This small molecule binds to this protein.
Small molecule (SMILES): Cc1cn([C@H]2C[C@H](O[P](=O)(O)OC[C@H]3O[C@@H](n4cc(C)c(=O)[nH]c4=O)C[C@@H]3O[P](=O)(O)OC[C@H]3O[C@@H](n4cc(C)c(=O)[nH]c4=O)C[C@@H]3O[P](=O)(O)OC[C@H]3O[C@@H](n4cc(C)c(=O)[nH]c4=O)C[C@@H]3O[P](=O)(O)OC[C@H]3O[C@@H](n4cc(C)c(=O)[nH]c4=O)C[C@@H]3O)[C@@H](CO[P](=O)(O)O[C@H]3C[C@H](n4cc(C)c(=O)[nH]c4=O)O[C@@H]3CO)O2)c(=O)[nH]c1=O

Sequence of chain 1.B:
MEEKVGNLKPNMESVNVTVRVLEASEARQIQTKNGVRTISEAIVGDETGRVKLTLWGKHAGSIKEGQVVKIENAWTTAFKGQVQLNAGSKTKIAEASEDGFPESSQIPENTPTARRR

Binding-site contacts:
Ligand atom N1 contacts residue TRP75 of chain 1.B at 2.8 Å.
Ligand atom O4 contacts residue GLN84 of chain 1.B at 3.0 Å (h-bond).
Ligand atom C7 contacts residue TRP56 of chain 1.B at 2.9 Å (hydrophobic).
Ligand atom C7 contacts residue THR77 of chain 1.B at 3.1 Å.
Ligand atom O2 contacts residue ARG37 of chain 1.B at 3.0 Å (salt-bridge).
Ligand atom O2 contacts residue THR54 of chain 1.B at 3.0 Å.
Ligand atom C2 contacts residue PHE79 of chain 1.B at 2.8 Å (hydrophobic).
Ligand atom O2 contacts residue TRP56 of chain 1.B at 3.1 Å.
Ligand atom C6 contacts residue TRP56 of chain 1.B at 2.6 Å (hydrophobic).
Ligand atom C4 contacts residue TRP75 of chain 1.B at 2.7 Å (hydrophobic).
Ligand atom N3 contacts residue PHE79 of chain 1.B at 2.8 Å.
Ligand atom O2 contacts residue TRP75 of chain 1.B at 3.1 Å.
Ligand atom C7 contacts residue PHE79 of chain 1.B at 3.0 Å (hydrophobic).
Ligand atom O4 contacts residue ASN86 of chain 1.B at 2.6 Å (h-bond).
Ligand atom C4 contacts residue PHE79 of chain 1.B at 2.8 Å (hydrophobic).
Ligand atom O4 contacts residue THR77 of chain 1.B at 2.7 Å (h-bond).
Ligand atom N3 contacts residue TRP56 of chain 1.B at 2.7 Å.
Ligand atom C1' contacts residue TRP75 of chain 1.B at 3.1 Å (hydrophobic).
Ligand atom N1 contacts residue PHE79 of chain 1.B at 2.7 Å.
Ligand atom C6 contacts residue PHE79 of chain 1.B at 2.7 Å (hydrophobic).
Ligand atom C2' contacts residue PHE79 of chain 1.B at 3.2 Å (hydrophobic).
Ligand atom C5 contacts residue TRP56 of chain 1.B at 2.7 Å (hydrophobic).
Ligand atom O4 contacts residue LYS90 of chain 1.B at 2.9 Å (salt-bridge).
Ligand atom C5 contacts residue TRP75 of chain 1.B at 2.7 Å (hydrophobic).
Ligand atom C4 contacts residue TRP56 of chain 1.B at 2.8 Å (hydrophobic).
Ligand atom C1' contacts residue TRP56 of chain 1.B at 3.1 Å (hydrophobic).
Ligand atom N3 contacts residue TRP75 of chain 1.B at 2.7 Å.
Ligand atom O2 contacts residue GLN82 of chain 1.B at 2.9 Å (h-bond).
Ligand atom OP1 contacts residue ARG28 of chain 1.B at 3.2 Å (salt-bridge).
Ligand atom C5 contacts residue PHE79 of chain 1.B at 2.7 Å (hydrophobic).
Ligand atom O4 contacts residue PHE79 of chain 1.B at 3.1 Å.
Ligand atom C7 contacts residue TRP75 of chain 1.B at 2.9 Å (hydrophobic).
Ligand atom C4 contacts residue ASN86 of chain 1.B at 3.0 Å.
Ligand atom C2 contacts residue TRP75 of chain 1.B at 2.8 Å (hydrophobic).
Ligand atom N3 contacts residue ASN86 of chain 1.B at 2.9 Å (h-bond).
Ligand atom C6 contacts residue TRP75 of chain 1.B at 2.8 Å (hydrophobic).
Ligand atom C2 contacts residue TRP56 of chain 1.B at 2.7 Å (hydrophobic).
Ligand atom O4 contacts residue TRP56 of chain 1.B at 3.0 Å.
Ligand atom N1 contacts residue TRP56 of chain 1.B at 2.6 Å.
Ligand atom O4 contacts residue TRP75 of chain 1.B at 3.2 Å.